A small-molecule ligand and the protein it binds are described below.
Small molecule (SMILES): CC(=O)N[C@H]1[C@H](O[C@H]2[C@H](O)[C@@H](NC(C)=O)CO[C@@H]2CO)O[C@H](CO)[C@@H](O)[C@@H]1O

Sequence of chain 1.D:
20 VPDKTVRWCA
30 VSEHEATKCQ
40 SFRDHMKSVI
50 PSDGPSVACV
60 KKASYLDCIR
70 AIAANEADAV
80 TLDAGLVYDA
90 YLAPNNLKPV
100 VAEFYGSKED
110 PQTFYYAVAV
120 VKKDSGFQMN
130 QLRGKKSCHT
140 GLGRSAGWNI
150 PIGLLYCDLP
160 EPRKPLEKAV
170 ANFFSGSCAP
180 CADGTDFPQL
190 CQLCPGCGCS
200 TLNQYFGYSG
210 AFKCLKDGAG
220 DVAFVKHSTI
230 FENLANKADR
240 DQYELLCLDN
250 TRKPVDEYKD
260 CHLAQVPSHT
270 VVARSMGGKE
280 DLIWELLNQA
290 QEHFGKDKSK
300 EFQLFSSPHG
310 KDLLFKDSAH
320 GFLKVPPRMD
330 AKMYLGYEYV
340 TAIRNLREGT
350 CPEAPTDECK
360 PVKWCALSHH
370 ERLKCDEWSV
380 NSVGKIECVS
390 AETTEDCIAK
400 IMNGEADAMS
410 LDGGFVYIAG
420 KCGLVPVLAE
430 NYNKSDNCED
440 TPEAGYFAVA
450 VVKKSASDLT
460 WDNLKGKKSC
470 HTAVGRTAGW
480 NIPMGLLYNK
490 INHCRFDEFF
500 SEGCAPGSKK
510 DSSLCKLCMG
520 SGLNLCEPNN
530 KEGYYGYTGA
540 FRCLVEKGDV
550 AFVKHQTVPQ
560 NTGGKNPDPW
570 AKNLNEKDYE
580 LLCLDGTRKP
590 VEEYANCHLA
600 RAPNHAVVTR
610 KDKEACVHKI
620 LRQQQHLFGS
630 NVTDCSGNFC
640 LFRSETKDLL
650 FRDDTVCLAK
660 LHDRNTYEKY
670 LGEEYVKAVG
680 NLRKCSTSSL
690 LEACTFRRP

Binding-site contacts:
Ligand atom O7 contacts residue SER434 of chain 1.D at 4.2 Å.
Ligand atom O6 contacts residue SER434 of chain 1.D at 3.7 Å.
Ligand atom C4 contacts residue ASN432 of chain 1.D at 4.2 Å.
Ligand atom C5 contacts residue ASN432 of chain 1.D at 3.6 Å.
Ligand atom O7 contacts residue TYR593 of chain 1.D at 4.2 Å.
Ligand atom C1 contacts residue ASN432 of chain 1.D at 1.4 Å.
Ligand atom C8 contacts residue GLU442 of chain 1.D at 4.3 Å.
Ligand atom O7 contacts residue ASN432 of chain 1.D at 4.4 Å.
Ligand atom C6 contacts residue LYS433 of chain 1.D at 3.4 Å.
Ligand atom N2 contacts residue ASN432 of chain 1.D at 3.0 Å (h-bond).
Ligand atom C2 contacts residue ASN432 of chain 1.D at 2.5 Å.
Ligand atom C5 contacts residue LYS433 of chain 1.D at 4.1 Å.
Ligand atom O5 contacts residue LYS433 of chain 1.D at 3.6 Å.
Ligand atom C3 contacts residue ASN432 of chain 1.D at 3.8 Å.
Ligand atom C7 contacts residue ASN432 of chain 1.D at 3.5 Å.
Ligand atom C8 contacts residue SER434 of chain 1.D at 4.4 Å.
Ligand atom O6 contacts residue LYS433 of chain 1.D at 2.4 Å (salt-bridge).
Ligand atom O6 contacts residue ASN432 of chain 1.D at 4.3 Å.
Ligand atom O5 contacts residue ASN432 of chain 1.D at 2.2 Å (h-bond).
Ligand atom C8 contacts residue ASN432 of chain 1.D at 3.4 Å.